A protein and the small-molecule ligand that binds it are described below.
Small molecule (SMILES): N[C@@H](Cc1cc(-c2ccc(Cl)cc2Cl)cc(CP(=O)(O)O)c1O)C(=O)O

Sequence of chain 1.D:
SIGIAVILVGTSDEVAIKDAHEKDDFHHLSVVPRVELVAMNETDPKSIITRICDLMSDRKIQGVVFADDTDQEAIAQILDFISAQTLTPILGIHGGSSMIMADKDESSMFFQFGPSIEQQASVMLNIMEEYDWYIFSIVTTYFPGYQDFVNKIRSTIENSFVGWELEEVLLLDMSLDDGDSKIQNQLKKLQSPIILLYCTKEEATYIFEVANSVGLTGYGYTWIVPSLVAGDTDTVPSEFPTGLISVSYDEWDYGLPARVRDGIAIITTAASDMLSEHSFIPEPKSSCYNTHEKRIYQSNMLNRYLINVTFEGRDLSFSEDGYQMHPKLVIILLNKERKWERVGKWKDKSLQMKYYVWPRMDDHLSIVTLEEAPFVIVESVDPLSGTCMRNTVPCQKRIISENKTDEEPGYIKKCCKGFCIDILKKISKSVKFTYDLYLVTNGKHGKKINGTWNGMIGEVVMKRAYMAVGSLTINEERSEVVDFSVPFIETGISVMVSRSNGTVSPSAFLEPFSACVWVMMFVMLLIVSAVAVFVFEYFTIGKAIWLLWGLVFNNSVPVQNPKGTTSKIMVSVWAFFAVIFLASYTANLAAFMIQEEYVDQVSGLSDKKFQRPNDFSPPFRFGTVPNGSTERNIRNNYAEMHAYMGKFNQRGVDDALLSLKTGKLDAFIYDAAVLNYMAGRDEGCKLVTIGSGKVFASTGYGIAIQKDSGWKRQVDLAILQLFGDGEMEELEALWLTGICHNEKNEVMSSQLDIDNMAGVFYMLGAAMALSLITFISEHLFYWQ

Binding-site contacts:
Ligand atom O4 contacts residue TYR762 of chain 1.D at 3.3 Å.
Ligand atom C contacts residue ARG550 of chain 1.D at 2.4 Å.
Ligand atom N contacts residue LEU544 of chain 1.D at 2.5 Å (h-bond).
Ligand atom N contacts residue SER543 of chain 1.D at 4.4 Å.
Ligand atom O4 contacts residue THR722 of chain 1.D at 4.1 Å.
Ligand atom O2 contacts residue HIS517 of chain 1.D at 4.5 Å.
Ligand atom CL6 contacts residue PRO446 of chain 1.D at 4.2 Å.
Ligand atom O contacts residue SER721 of chain 1.D at 3.8 Å.
Ligand atom CL0 contacts residue TYR793 of chain 1.D at 3.2 Å.
Ligand atom N contacts residue TYR793 of chain 1.D at 4.2 Å.
Ligand atom C15 contacts residue VAL766 of chain 1.D at 3.4 Å (hydrophobic).
Ligand atom CA contacts residue LEU544 of chain 1.D at 4.0 Å (hydrophobic).
Ligand atom O2 contacts residue LEU544 of chain 1.D at 3.8 Å.
Ligand atom O contacts residue THR545 of chain 1.D at 3.8 Å.
Ligand atom O3 contacts residue THR722 of chain 1.D at 4.1 Å.
Ligand atom O2 contacts residue ARG550 of chain 1.D at 1.3 Å (salt-bridge).
Ligand atom C contacts residue THR545 of chain 1.D at 3.0 Å.
Ligand atom CA contacts residue ARG550 of chain 1.D at 3.7 Å.
Ligand atom O3 contacts residue GLY720 of chain 1.D at 3.3 Å.
Ligand atom C6 contacts residue TYR762 of chain 1.D at 4.2 Å (hydrophobic).
Ligand atom C12 contacts residue VAL766 of chain 1.D at 4.4 Å (hydrophobic).
Ligand atom O6 contacts residue SER721 of chain 1.D at 3.8 Å.
Ligand atom CL0 contacts residue VAL766 of chain 1.D at 3.8 Å.
Ligand atom O contacts residue ARG550 of chain 1.D at 2.9 Å (salt-bridge).
Ligand atom O3 contacts residue SER721 of chain 1.D at 3.4 Å (h-bond).
Ligand atom C14 contacts residue TYR762 of chain 1.D at 4.2 Å (hydrophobic).
Ligand atom CL6 contacts residue GLU444 of chain 1.D at 4.3 Å.
Ligand atom O3 contacts residue GLU723 of chain 1.D at 4.4 Å.
Ligand atom C11 contacts residue VAL766 of chain 1.D at 4.0 Å (hydrophobic).
Ligand atom C15 contacts residue PRO446 of chain 1.D at 4.1 Å (hydrophobic).
Ligand atom C16 contacts residue THR545 of chain 1.D at 4.5 Å.
Ligand atom N contacts residue ARG550 of chain 1.D at 4.0 Å.
Ligand atom C10 contacts residue VAL766 of chain 1.D at 3.6 Å (hydrophobic).
Ligand atom C16 contacts residue ARG550 of chain 1.D at 4.3 Å.
Ligand atom C16 contacts residue HIS517 of chain 1.D at 3.8 Å.
Ligand atom O2 contacts residue THR545 of chain 1.D at 3.0 Å (h-bond).
Ligand atom CL6 contacts residue VAL766 of chain 1.D at 4.4 Å.
Ligand atom CA contacts residue THR545 of chain 1.D at 3.0 Å.
Ligand atom N contacts residue THR545 of chain 1.D at 2.3 Å (h-bond).
Ligand atom C13 contacts residue TYR762 of chain 1.D at 4.0 Å (hydrophobic).